Sequence of chain 1.C:
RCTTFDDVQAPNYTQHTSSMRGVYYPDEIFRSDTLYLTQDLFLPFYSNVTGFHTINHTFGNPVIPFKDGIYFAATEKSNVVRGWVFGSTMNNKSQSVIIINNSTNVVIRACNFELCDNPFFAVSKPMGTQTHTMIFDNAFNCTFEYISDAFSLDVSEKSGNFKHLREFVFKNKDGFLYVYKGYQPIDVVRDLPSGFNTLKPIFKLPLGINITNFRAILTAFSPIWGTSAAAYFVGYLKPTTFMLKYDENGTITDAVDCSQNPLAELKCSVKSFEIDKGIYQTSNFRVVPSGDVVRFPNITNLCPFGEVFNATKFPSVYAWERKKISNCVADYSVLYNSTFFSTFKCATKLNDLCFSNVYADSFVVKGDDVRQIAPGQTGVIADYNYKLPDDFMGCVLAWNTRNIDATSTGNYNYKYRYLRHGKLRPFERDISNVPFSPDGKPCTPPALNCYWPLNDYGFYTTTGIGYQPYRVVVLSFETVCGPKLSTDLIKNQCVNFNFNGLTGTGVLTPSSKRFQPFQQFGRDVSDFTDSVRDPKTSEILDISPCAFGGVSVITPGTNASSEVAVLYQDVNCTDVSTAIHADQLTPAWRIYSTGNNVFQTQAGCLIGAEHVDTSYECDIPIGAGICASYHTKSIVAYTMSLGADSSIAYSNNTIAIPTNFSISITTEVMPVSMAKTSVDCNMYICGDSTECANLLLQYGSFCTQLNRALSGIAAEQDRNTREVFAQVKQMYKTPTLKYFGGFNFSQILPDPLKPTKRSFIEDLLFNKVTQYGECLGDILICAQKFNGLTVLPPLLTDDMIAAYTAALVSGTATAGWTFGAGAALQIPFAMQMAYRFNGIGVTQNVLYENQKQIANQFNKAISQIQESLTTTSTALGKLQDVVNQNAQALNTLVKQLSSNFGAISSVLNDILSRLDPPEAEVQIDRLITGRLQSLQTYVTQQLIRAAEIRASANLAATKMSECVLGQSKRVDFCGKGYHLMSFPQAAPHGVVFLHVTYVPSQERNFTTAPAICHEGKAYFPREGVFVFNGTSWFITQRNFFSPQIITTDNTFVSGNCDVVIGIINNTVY

Binding-site contacts:
Ligand atom C8 contacts residue ASN1067 of chain 1.C at 3.6 Å.
Ligand atom C5 contacts residue ASN1067 of chain 1.C at 3.6 Å.
Ligand atom C4 contacts residue ASN1067 of chain 1.C at 4.2 Å.
Ligand atom C5 contacts residue PHE1072 of chain 1.C at 4.0 Å (hydrophobic).
Ligand atom O5 contacts residue PHE1072 of chain 1.C at 3.2 Å.
Ligand atom C7 contacts residue ASN1067 of chain 1.C at 3.1 Å.
Ligand atom O7 contacts residue ASN1067 of chain 1.C at 3.0 Å (h-bond).
Ligand atom C7 contacts residue THR1069 of chain 1.C at 3.6 Å.
Ligand atom O5 contacts residue ASN1067 of chain 1.C at 2.3 Å (h-bond).
Ligand atom C1 contacts residue THR1069 of chain 1.C at 4.0 Å.
Ligand atom C6 contacts residue PHE1072 of chain 1.C at 4.2 Å (hydrophobic).
Ligand atom O6 contacts residue PHE1072 of chain 1.C at 3.2 Å.
Ligand atom N2 contacts residue ASN1067 of chain 1.C at 2.9 Å (h-bond).
Ligand atom C1 contacts residue ASN1067 of chain 1.C at 1.4 Å.
Ligand atom O6 contacts residue PRO1081 of chain 1.C at 3.3 Å.
Ligand atom C8 contacts residue ILE1083 of chain 1.C at 3.7 Å (hydrophobic).
Ligand atom C6 contacts residue PRO1081 of chain 1.C at 3.6 Å (hydrophobic).
Ligand atom N2 contacts residue THR1069 of chain 1.C at 3.0 Å (h-bond).
Ligand atom C3 contacts residue THR1069 of chain 1.C at 4.2 Å.
Ligand atom C2 contacts residue THR1069 of chain 1.C at 4.1 Å.
Ligand atom C2 contacts residue ASN1067 of chain 1.C at 2.4 Å.
Ligand atom C8 contacts residue THR1069 of chain 1.C at 3.3 Å.
Ligand atom C1 contacts residue PHE1072 of chain 1.C at 3.6 Å (hydrophobic).
Ligand atom C3 contacts residue ASN1067 of chain 1.C at 3.8 Å.

The protein below binds the small molecule below.
Small molecule (SMILES): CC(=O)N[C@H]1[C@H](O[C@H]2[C@H](O)[C@@H](NC(C)=O)CO[C@@H]2CO)O[C@H](CO)[C@@H](O[C@@H]2O[C@H](CO)[C@@H](O)[C@H](O)[C@@H]2O)[C@@H]1O